Sequence of chain 1.C:
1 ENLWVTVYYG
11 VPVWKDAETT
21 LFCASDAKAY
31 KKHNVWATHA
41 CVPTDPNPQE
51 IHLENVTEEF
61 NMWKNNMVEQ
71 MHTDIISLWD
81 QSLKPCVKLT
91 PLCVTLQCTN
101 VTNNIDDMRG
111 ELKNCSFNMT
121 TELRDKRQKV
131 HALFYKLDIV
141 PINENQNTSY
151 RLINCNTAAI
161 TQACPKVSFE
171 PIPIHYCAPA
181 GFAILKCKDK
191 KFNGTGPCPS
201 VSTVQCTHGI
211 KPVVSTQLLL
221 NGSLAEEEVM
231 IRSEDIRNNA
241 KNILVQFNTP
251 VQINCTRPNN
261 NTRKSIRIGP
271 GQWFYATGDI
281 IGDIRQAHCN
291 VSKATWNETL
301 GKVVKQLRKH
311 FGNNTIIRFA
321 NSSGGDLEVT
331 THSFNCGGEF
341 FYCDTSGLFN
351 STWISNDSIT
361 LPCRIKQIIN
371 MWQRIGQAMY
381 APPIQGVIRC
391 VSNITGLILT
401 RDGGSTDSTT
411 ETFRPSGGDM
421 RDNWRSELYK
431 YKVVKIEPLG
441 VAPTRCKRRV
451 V

Sequence of chain 1.F:
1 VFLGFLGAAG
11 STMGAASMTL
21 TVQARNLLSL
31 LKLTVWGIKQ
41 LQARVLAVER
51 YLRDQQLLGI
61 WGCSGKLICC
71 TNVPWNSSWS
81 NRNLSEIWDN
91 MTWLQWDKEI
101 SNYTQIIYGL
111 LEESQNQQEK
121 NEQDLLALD

The protein below binds the small molecule below.
Small molecule (SMILES): CC(=O)N[C@@H]1[C@@H](O)[C@H](O)[C@@H](CO)O[C@H]1O

Binding-site contacts:
Ligand atom C6 contacts residue GLU54 of chain 1.C at 3.6 Å.
Ligand atom N2 contacts residue ASN55 of chain 1.C at 2.8 Å (h-bond).
Ligand atom O5 contacts residue ASN55 of chain 1.C at 2.5 Å (h-bond).
Ligand atom O6 contacts residue GLU54 of chain 1.C at 4.3 Å.
Ligand atom C3 contacts residue ASN55 of chain 1.C at 3.8 Å.
Ligand atom C1 contacts residue ASN55 of chain 1.C at 1.5 Å.
Ligand atom O5 contacts residue GLU54 of chain 1.C at 4.3 Å.
Ligand atom C5 contacts residue ASN55 of chain 1.C at 3.7 Å.
Ligand atom C4 contacts residue ASN55 of chain 1.C at 4.3 Å.
Ligand atom C2 contacts residue ASN55 of chain 1.C at 2.5 Å.
Ligand atom O6 contacts residue SER11 of chain 1.F at 4.5 Å.
Ligand atom O7 contacts residue ASN55 of chain 1.C at 3.7 Å.
Ligand atom C8 contacts residue ASN55 of chain 1.C at 4.5 Å.
Ligand atom C7 contacts residue ASN55 of chain 1.C at 3.4 Å.